A protein and the small-molecule ligand that binds it are described below.
Small molecule (SMILES): Cc1nn(-c2ccc(Cl)cc2)c2sc(C(=O)N3CCCCC3)cc12

Sequence of chain 1.B:
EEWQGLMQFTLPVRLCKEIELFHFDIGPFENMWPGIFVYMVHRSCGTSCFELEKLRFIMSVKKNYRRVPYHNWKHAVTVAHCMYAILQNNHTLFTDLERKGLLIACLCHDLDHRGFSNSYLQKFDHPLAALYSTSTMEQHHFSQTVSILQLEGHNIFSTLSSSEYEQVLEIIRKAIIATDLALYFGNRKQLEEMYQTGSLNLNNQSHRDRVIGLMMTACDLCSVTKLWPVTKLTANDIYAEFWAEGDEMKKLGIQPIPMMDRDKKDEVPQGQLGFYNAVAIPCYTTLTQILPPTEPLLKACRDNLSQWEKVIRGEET

Binding-site contacts:
Ligand atom C6 contacts residue MET267 of chain 1.B at 3.9 Å (hydrophobic).
Ligand atom C11 contacts residue PHE283 of chain 1.B at 3.7 Å (hydrophobic).
Ligand atom C13 contacts residue PHE283 of chain 1.B at 3.6 Å (hydrophobic).
Ligand atom S5 contacts residue PHE283 of chain 1.B at 3.6 Å.
Ligand atom C8 contacts residue PHE283 of chain 1.B at 3.7 Å (hydrophobic).
Ligand atom CL18 contacts residue TYR78 of chain 1.B at 3.6 Å.
Ligand atom C13 contacts residue GLN280 of chain 1.B at 3.8 Å.
Ligand atom C1 contacts residue PHE250 of chain 1.B at 3.9 Å (hydrophobic).
Ligand atom C7 contacts residue PHE283 of chain 1.B at 3.8 Å (hydrophobic).
Ligand atom C22 contacts residue PHE193 of chain 1.B at 3.7 Å (hydrophobic).
Ligand atom C14 contacts residue PHE283 of chain 1.B at 3.9 Å (hydrophobic).
Ligand atom N3 contacts residue PHE250 of chain 1.B at 4.0 Å.
Ligand atom C19 contacts residue GLY279 of chain 1.B at 3.8 Å.
Ligand atom C6 contacts residue PHE283 of chain 1.B at 4.0 Å (hydrophobic).
Ligand atom C2 contacts residue MET267 of chain 1.B at 3.4 Å (hydrophobic).
Ligand atom C16 contacts residue ILE246 of chain 1.B at 4.0 Å (hydrophobic).
Ligand atom C15 contacts residue ILE246 of chain 1.B at 3.4 Å (hydrophobic).
Ligand atom C24 contacts residue PHE193 of chain 1.B at 3.5 Å (hydrophobic).
Ligand atom C16 contacts residue LEU229 of chain 1.B at 3.7 Å (hydrophobic).
Ligand atom N4 contacts residue PHE283 of chain 1.B at 3.8 Å.
Ligand atom N3 contacts residue PHE283 of chain 1.B at 3.8 Å.
Ligand atom C19 contacts residue MET267 of chain 1.B at 3.5 Å (hydrophobic).
Ligand atom C17 contacts residue VAL232 of chain 1.B at 3.8 Å (hydrophobic).
Ligand atom C19 contacts residue TYR247 of chain 1.B at 3.7 Å (hydrophobic).
Ligand atom CL18 contacts residue ILE246 of chain 1.B at 3.7 Å.
Ligand atom C7 contacts residue MET267 of chain 1.B at 3.1 Å (hydrophobic).
Ligand atom C19 contacts residue PHE283 of chain 1.B at 3.9 Å (hydrophobic).
Ligand atom C17 contacts residue ILE246 of chain 1.B at 3.5 Å (hydrophobic).
Ligand atom N4 contacts residue GLN280 of chain 1.B at 3.1 Å (h-bond).
Ligand atom C23 contacts residue PHE193 of chain 1.B at 4.0 Å (hydrophobic).
Ligand atom C19 contacts residue GLN280 of chain 1.B at 3.9 Å.
Ligand atom C2 contacts residue PHE283 of chain 1.B at 3.4 Å (hydrophobic).
Ligand atom C17 contacts residue PHE283 of chain 1.B at 3.9 Å (hydrophobic).
Ligand atom C8 contacts residue MET267 of chain 1.B at 3.7 Å (hydrophobic).
Ligand atom CL18 contacts residue LEU229 of chain 1.B at 3.4 Å.
Ligand atom S5 contacts residue LEU189 of chain 1.B at 4.0 Å.
Ligand atom C8 contacts residue GLN280 of chain 1.B at 4.0 Å.
Ligand atom CL18 contacts residue SER231 of chain 1.B at 3.4 Å.
Ligand atom CL18 contacts residue VAL232 of chain 1.B at 3.9 Å.
Ligand atom C1 contacts residue PHE283 of chain 1.B at 3.3 Å (hydrophobic).